Sequence of chain 1.C:
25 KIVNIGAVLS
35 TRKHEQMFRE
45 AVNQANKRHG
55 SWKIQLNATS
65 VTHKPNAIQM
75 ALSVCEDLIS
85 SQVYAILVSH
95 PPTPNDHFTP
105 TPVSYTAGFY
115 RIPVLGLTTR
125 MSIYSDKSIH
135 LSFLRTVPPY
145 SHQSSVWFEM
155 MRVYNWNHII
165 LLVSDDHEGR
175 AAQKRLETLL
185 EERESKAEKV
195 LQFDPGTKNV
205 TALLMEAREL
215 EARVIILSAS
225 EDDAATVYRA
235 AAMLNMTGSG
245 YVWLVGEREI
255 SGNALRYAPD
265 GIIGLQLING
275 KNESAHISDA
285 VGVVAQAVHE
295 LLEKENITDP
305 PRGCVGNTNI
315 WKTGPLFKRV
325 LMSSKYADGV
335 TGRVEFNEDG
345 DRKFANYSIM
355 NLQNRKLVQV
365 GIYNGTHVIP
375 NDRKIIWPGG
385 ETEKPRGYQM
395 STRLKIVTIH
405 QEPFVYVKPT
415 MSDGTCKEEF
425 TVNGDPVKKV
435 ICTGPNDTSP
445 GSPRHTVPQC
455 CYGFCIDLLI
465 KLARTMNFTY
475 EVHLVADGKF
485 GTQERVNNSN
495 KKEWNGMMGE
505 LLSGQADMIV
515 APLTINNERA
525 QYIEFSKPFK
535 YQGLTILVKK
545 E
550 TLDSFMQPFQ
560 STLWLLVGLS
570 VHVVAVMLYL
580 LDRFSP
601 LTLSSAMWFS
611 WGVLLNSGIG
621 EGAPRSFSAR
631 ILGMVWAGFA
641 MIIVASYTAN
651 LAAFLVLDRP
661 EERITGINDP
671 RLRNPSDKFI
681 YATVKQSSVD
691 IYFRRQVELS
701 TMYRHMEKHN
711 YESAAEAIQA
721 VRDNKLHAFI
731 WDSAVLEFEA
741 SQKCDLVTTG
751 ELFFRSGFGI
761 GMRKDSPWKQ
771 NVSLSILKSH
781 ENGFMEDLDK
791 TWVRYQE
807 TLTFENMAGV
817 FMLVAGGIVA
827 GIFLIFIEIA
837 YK

Binding-site contacts:
Ligand atom O7 contacts residue ARG212 of chain 1.C at 4.2 Å.
Ligand atom O7 contacts residue TYR245 of chain 1.C at 3.5 Å (h-bond).
Ligand atom C7 contacts residue TYR245 of chain 1.C at 4.3 Å (hydrophobic).
Ligand atom C1 contacts residue ASN239 of chain 1.C at 1.5 Å.
Ligand atom C3 contacts residue ASN239 of chain 1.C at 3.9 Å.
Ligand atom O5 contacts residue ASN239 of chain 1.C at 2.4 Å (h-bond).
Ligand atom O7 contacts residue ASN239 of chain 1.C at 3.0 Å (h-bond).
Ligand atom C5 contacts residue ASN239 of chain 1.C at 3.7 Å.
Ligand atom N2 contacts residue GLY242 of chain 1.C at 4.1 Å.
Ligand atom N2 contacts residue ASN239 of chain 1.C at 3.1 Å (h-bond).
Ligand atom C8 contacts residue ASN239 of chain 1.C at 4.3 Å.
Ligand atom C2 contacts residue ASN239 of chain 1.C at 2.6 Å.
Ligand atom C7 contacts residue ASN239 of chain 1.C at 3.2 Å.
Ligand atom C4 contacts residue ASN239 of chain 1.C at 4.3 Å.

The small molecule below binds the protein below.
Small molecule (SMILES): CC(=O)N[C@@H]1[C@@H](O)[C@H](O)[C@@H](CO)O[C@H]1O